A small-molecule ligand and the protein it binds are described below.
Small molecule (SMILES): C[C@]12CC[C@@H]3c4ccc(O[C@@H]5O[C@H](C(=O)O)[C@@H](O)[C@H](O)[C@H]5O)cc4CC[C@H]3[C@@H]1C[C@@H](O)[C@@H]2O

Binding-site contacts:
Ligand atom O20 contacts residue ASN100 of chain 1.B at 3.5 Å.
Ligand atom C2 contacts residue GLY105 of chain 1.B at 3.7 Å.
Ligand atom C17 contacts residue VAL99 of chain 1.A at 3.7 Å (hydrophobic).
Ligand atom O20 contacts residue LEU99 of chain 1.B at 3.9 Å.
Ligand atom O20 contacts residue TYR101 of chain 1.B at 3.4 Å (h-bond).
Ligand atom C23 contacts residue THR31 of chain 1.B at 3.2 Å.
Ligand atom O29 contacts residue TYR32 of chain 1.B at 3.8 Å.
Ligand atom O19 contacts residue LEU101 of chain 1.A at 3.1 Å (h-bond).
Ligand atom C2 contacts residue ASN100 of chain 1.B at 3.2 Å.
Ligand atom C3 contacts residue LEU99 of chain 1.B at 4.0 Å (hydrophobic).
Ligand atom C6 contacts residue TYR33 of chain 1.B at 3.7 Å (hydrophobic).
Ligand atom O28 contacts residue TYR32 of chain 1.B at 3.5 Å.
Ligand atom C2 contacts residue TYR104 of chain 1.B at 3.7 Å (hydrophobic).
Ligand atom C12 contacts residue TYR104 of chain 1.B at 3.9 Å (hydrophobic).
Ligand atom O19 contacts residue PRO100 of chain 1.A at 3.4 Å.
Ligand atom C22 contacts residue LEU99 of chain 1.B at 3.6 Å (hydrophobic).
Ligand atom C5 contacts residue TYR33 of chain 1.B at 4.0 Å (hydrophobic).
Ligand atom C7 contacts residue ILE58 of chain 1.B at 3.7 Å (hydrophobic).
Ligand atom C26 contacts residue TYR101 of chain 1.B at 3.5 Å (hydrophobic).
Ligand atom C3 contacts residue ASN100 of chain 1.B at 3.9 Å.
Ligand atom C1 contacts residue TYR104 of chain 1.B at 3.4 Å (hydrophobic).
Ligand atom O28 contacts residue LEU99 of chain 1.B at 2.8 Å (h-bond).
Ligand atom O33 contacts residue VAL99 of chain 1.A at 3.2 Å.
Ligand atom C22 contacts residue TYR33 of chain 1.B at 3.8 Å (hydrophobic).
Ligand atom O29 contacts residue THR31 of chain 1.B at 2.5 Å (h-bond).
Ligand atom C21 contacts residue TYR33 of chain 1.B at 3.6 Å (hydrophobic).
Ligand atom O30 contacts residue THR31 of chain 1.B at 3.8 Å.
Ligand atom O19 contacts residue VAL99 of chain 1.A at 3.8 Å.
Ligand atom C9 contacts residue TYR104 of chain 1.B at 3.6 Å (hydrophobic).
Ligand atom C2 contacts residue LEU99 of chain 1.B at 3.8 Å (hydrophobic).
Ligand atom O31 contacts residue TYR101 of chain 1.B at 3.4 Å.
Ligand atom C1 contacts residue GLY105 of chain 1.B at 3.6 Å.
Ligand atom C11 contacts residue TYR104 of chain 1.B at 3.5 Å (hydrophobic).
Ligand atom C23 contacts residue TYR33 of chain 1.B at 3.6 Å (hydrophobic).
Ligand atom C25 contacts residue TYR33 of chain 1.B at 3.5 Å (hydrophobic).
Ligand atom C25 contacts residue TYR101 of chain 1.B at 4.0 Å (hydrophobic).
Ligand atom O27 contacts residue TYR101 of chain 1.B at 3.5 Å.
Ligand atom C4 contacts residue TYR33 of chain 1.B at 3.6 Å (hydrophobic).
Ligand atom C10 contacts residue TYR104 of chain 1.B at 3.8 Å (hydrophobic).
Ligand atom O28 contacts residue TYR33 of chain 1.B at 2.7 Å (h-bond).

Sequence of chain 1.A:
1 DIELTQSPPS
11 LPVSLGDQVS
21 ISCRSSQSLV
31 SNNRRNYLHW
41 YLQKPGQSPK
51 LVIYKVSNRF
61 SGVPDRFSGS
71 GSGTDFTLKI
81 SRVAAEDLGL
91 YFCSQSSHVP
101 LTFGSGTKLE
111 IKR

Sequence of chain 1.B:
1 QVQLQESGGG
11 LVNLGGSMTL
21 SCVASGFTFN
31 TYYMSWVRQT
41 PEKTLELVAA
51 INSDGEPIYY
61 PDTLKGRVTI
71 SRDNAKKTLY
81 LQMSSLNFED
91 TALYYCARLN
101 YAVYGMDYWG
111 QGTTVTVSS